Sequence of chain 4.A:
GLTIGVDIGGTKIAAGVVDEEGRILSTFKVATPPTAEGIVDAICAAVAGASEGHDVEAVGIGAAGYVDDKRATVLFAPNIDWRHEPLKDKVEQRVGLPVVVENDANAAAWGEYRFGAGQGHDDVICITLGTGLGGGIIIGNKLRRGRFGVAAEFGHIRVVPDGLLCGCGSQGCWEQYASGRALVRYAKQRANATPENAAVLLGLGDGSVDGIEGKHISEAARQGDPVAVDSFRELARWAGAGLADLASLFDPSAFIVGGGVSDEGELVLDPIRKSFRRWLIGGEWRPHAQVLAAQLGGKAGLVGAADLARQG

This protein binds this small molecule.
Small molecule (SMILES): OC[C@H]1O[C@@H](O)[C@H](O)[C@@H](O)[C@@H]1O

Binding-site contacts:
Ligand atom C2 contacts residue GLY66 of chain 4.A at 4.2 Å.
Ligand atom C4 contacts residue ASN104 of chain 4.A at 4.0 Å.
Ligand atom O5 contacts residue GLY133 of chain 4.A at 4.0 Å.
Ligand atom O3 contacts residue ALA65 of chain 4.A at 4.0 Å.
Ligand atom C3 contacts residue ASN104 of chain 4.A at 3.9 Å.
Ligand atom C4 contacts residue GLY66 of chain 4.A at 4.2 Å.
Ligand atom O3 contacts residue ASP105 of chain 4.A at 4.2 Å.
Ligand atom O4 contacts residue ASP105 of chain 4.A at 2.6 Å (salt-bridge).
Ligand atom O1 contacts residue HIS157 of chain 4.A at 3.2 Å (h-bond).
Ligand atom C1 contacts residue GLU176 of chain 4.A at 3.2 Å.
Ligand atom O4 contacts residue ALA106 of chain 4.A at 3.6 Å.
Ligand atom O5 contacts residue GLU176 of chain 4.A at 3.7 Å.
Ligand atom O6 contacts residue ALA65 of chain 4.A at 3.6 Å.
Ligand atom O3 contacts residue GLY66 of chain 4.A at 2.9 Å (h-bond).
Ligand atom O2 contacts residue GLU154 of chain 4.A at 2.6 Å (salt-bridge).
Ligand atom O4 contacts residue GLY135 of chain 4.A at 4.0 Å.
Ligand atom O2 contacts residue TYR67 of chain 4.A at 3.9 Å.
Ligand atom O3 contacts residue GLU154 of chain 4.A at 2.6 Å (salt-bridge).
Ligand atom O4 contacts residue ASN104 of chain 4.A at 3.4 Å (h-bond).
Ligand atom C3 contacts residue GLU154 of chain 4.A at 3.3 Å.
Ligand atom C2 contacts residue HIS157 of chain 4.A at 3.8 Å.
Ligand atom C3 contacts residue GLY66 of chain 4.A at 3.8 Å.
Ligand atom C6 contacts residue ASP105 of chain 4.A at 3.5 Å.
Ligand atom C6 contacts residue GLY135 of chain 4.A at 4.1 Å.
Ligand atom C6 contacts residue GLY133 of chain 4.A at 4.2 Å.
Ligand atom O5 contacts residue LEU134 of chain 4.A at 3.9 Å.
Ligand atom C1 contacts residue GLU154 of chain 4.A at 4.3 Å.
Ligand atom C5 contacts residue ASP105 of chain 4.A at 4.2 Å.
Ligand atom C2 contacts residue GLU154 of chain 4.A at 3.5 Å.
Ligand atom O6 contacts residue ASP105 of chain 4.A at 2.7 Å (salt-bridge).
Ligand atom C1 contacts residue LEU134 of chain 4.A at 3.7 Å (hydrophobic).
Ligand atom O2 contacts residue HIS157 of chain 4.A at 2.9 Å (h-bond).
Ligand atom C6 contacts residue LEU134 of chain 4.A at 4.2 Å (hydrophobic).
Ligand atom C4 contacts residue ALA65 of chain 4.A at 4.3 Å (hydrophobic).
Ligand atom O1 contacts residue GLU176 of chain 4.A at 2.6 Å (salt-bridge).
Ligand atom C4 contacts residue ASP105 of chain 4.A at 3.2 Å.
Ligand atom C5 contacts residue LEU134 of chain 4.A at 3.6 Å (hydrophobic).
Ligand atom C5 contacts residue GLY135 of chain 4.A at 4.0 Å.
Ligand atom C1 contacts residue HIS157 of chain 4.A at 3.6 Å.
Ligand atom O3 contacts residue ASN104 of chain 4.A at 2.9 Å (h-bond).